Binding-site contacts:
Ligand atom C3 contacts residue ASN23 of chain 1.C at 3.8 Å.
Ligand atom C1 contacts residue ASN23 of chain 1.C at 1.4 Å.
Ligand atom C7 contacts residue ASN23 of chain 1.C at 3.6 Å.
Ligand atom C4 contacts residue ASN23 of chain 1.C at 4.2 Å.
Ligand atom O5 contacts residue ASN23 of chain 1.C at 2.4 Å (h-bond).
Ligand atom C5 contacts residue SER25 of chain 1.C at 3.3 Å.
Ligand atom O7 contacts residue ASN23 of chain 1.C at 4.5 Å.
Ligand atom O7 contacts residue ALA57 of chain 1.H at 3.6 Å.
Ligand atom O5 contacts residue SER25 of chain 1.C at 2.7 Å (h-bond).
Ligand atom C5 contacts residue ASN23 of chain 1.C at 3.7 Å.
Ligand atom C8 contacts residue ASN23 of chain 1.C at 3.9 Å.
Ligand atom O6 contacts residue SER25 of chain 1.C at 3.9 Å.
Ligand atom N2 contacts residue ASN23 of chain 1.C at 2.9 Å (h-bond).
Ligand atom O6 contacts residue GLN26 of chain 1.C at 4.2 Å.
Ligand atom C6 contacts residue SER25 of chain 1.C at 3.6 Å.
Ligand atom C2 contacts residue ASN23 of chain 1.C at 2.5 Å.
Ligand atom O5 contacts residue GLN26 of chain 1.C at 4.1 Å.
Ligand atom C1 contacts residue SER25 of chain 1.C at 3.2 Å.

A small-molecule ligand and the protein it binds are described below.
Small molecule (SMILES): CC(=O)N[C@@H]1[C@@H](O)[C@H](O)[C@@H](CO)O[C@H]1O

Sequence of chain 1.C:
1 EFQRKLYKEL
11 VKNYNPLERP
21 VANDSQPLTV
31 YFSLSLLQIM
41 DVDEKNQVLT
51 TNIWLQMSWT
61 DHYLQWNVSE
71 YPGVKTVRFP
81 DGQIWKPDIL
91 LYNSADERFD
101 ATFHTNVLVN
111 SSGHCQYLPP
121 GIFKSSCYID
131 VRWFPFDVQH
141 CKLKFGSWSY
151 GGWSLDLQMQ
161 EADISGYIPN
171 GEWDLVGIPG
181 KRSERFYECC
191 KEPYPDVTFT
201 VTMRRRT

Sequence of chain 1.H:
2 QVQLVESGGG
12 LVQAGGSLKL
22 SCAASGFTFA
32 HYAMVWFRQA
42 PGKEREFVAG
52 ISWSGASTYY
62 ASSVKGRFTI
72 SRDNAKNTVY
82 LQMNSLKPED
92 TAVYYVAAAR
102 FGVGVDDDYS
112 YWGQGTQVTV